This protein binds this small molecule.
Small molecule (SMILES): CC(=O)N[C@H]1[C@H](O[C@H]2[C@H](O)[C@@H](NC(C)=O)CO[C@@H]2CO)O[C@H](CO)[C@@H](O)[C@@H]1O

Binding-site contacts:
Ligand atom O6 contacts residue SER207 of chain 3.D at 3.3 Å (h-bond).
Ligand atom C8 contacts residue VAL53 of chain 3.D at 4.1 Å (hydrophobic).
Ligand atom O6 contacts residue GLU51 of chain 3.D at 2.8 Å (salt-bridge).
Ligand atom C2 contacts residue ASN205 of chain 3.D at 2.5 Å.
Ligand atom O5 contacts residue ASN193 of chain 3.D at 3.8 Å.
Ligand atom C3 contacts residue ASN205 of chain 3.D at 3.7 Å.
Ligand atom N2 contacts residue ASN205 of chain 3.D at 2.7 Å (h-bond).
Ligand atom C8 contacts residue GLU51 of chain 3.D at 3.4 Å.
Ligand atom O7 contacts residue ASN193 of chain 3.D at 4.4 Å.
Ligand atom O7 contacts residue VAL53 of chain 3.D at 4.5 Å.
Ligand atom O6 contacts residue ASN193 of chain 3.D at 3.5 Å (h-bond).
Ligand atom C5 contacts residue ASN205 of chain 3.D at 3.7 Å.
Ligand atom O6 contacts residue VAL53 of chain 3.D at 4.1 Å.
Ligand atom C1 contacts residue ASN205 of chain 3.D at 1.4 Å.
Ligand atom O5 contacts residue ASN205 of chain 3.D at 2.5 Å (h-bond).
Ligand atom C7 contacts residue ASN205 of chain 3.D at 3.3 Å.
Ligand atom O7 contacts residue ASN205 of chain 3.D at 3.6 Å (h-bond).
Ligand atom C6 contacts residue ASN193 of chain 3.D at 3.8 Å.
Ligand atom C6 contacts residue GLU51 of chain 3.D at 3.7 Å.
Ligand atom C8 contacts residue ASN205 of chain 3.D at 4.3 Å.
Ligand atom C4 contacts residue ASN205 of chain 3.D at 4.3 Å.
Ligand atom C7 contacts residue GLU51 of chain 3.D at 4.5 Å.

Sequence of chain 3.D:
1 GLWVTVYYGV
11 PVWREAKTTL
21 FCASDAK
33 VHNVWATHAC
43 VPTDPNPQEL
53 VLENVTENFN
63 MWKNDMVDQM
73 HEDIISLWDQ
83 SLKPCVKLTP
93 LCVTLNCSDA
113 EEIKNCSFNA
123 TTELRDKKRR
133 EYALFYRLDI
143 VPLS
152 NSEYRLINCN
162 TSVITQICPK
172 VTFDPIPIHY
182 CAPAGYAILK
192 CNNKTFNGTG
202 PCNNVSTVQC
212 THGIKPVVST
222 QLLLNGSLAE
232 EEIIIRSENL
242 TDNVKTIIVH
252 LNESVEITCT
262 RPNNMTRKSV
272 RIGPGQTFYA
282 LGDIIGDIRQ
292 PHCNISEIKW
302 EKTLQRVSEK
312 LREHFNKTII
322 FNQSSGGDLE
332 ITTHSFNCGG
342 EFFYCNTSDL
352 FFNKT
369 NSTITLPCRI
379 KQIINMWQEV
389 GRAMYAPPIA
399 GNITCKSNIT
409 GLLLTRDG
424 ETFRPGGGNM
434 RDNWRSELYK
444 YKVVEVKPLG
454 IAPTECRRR